Binding-site contacts:
Ligand atom CD2 contacts residue PRO10 of chain 1.A at 2.8 Å (hydrophobic).
Ligand atom OH contacts residue CYS33 of chain 1.A at 3.1 Å (h-bond).
Ligand atom CZ contacts residue ASP30 of chain 1.A at 3.3 Å.
Ligand atom O contacts residue LYS70 of chain 1.A at 3.0 Å.
Ligand atom C contacts residue PRO69 of chain 1.A at 3.4 Å (hydrophobic).
Ligand atom OH contacts residue THR6 of chain 1.A at 2.8 Å (h-bond).
Ligand atom CG contacts residue THR6 of chain 1.A at 3.0 Å.
Ligand atom CE2 contacts residue LYS38 of chain 1.A at 3.0 Å.
Ligand atom N contacts residue LYS70 of chain 1.A at 3.0 Å.
Ligand atom C contacts residue HIS68 of chain 1.A at 3.4 Å.
Ligand atom O contacts residue VAL40 of chain 1.A at 2.9 Å.
Ligand atom CD1 contacts residue THR6 of chain 1.A at 3.0 Å.
Ligand atom CA contacts residue LYS70 of chain 1.A at 3.2 Å.
Ligand atom CE1 contacts residue THR6 of chain 1.A at 2.2 Å.
Ligand atom OH contacts residue SER34 of chain 1.A at 2.7 Å (h-bond).
Ligand atom CD2 contacts residue THR6 of chain 1.A at 3.4 Å.
Ligand atom C contacts residue LYS70 of chain 1.A at 2.9 Å.
Ligand atom CG contacts residue ASP30 of chain 1.A at 3.4 Å.
Ligand atom CD2 contacts residue ARG36 of chain 1.A at 3.1 Å.
Ligand atom OH contacts residue SER9 of chain 1.A at 3.1 Å (h-bond).
Ligand atom CB contacts residue LYS70 of chain 1.A at 3.3 Å.
Ligand atom CD2 contacts residue LYS38 of chain 1.A at 2.5 Å.
Ligand atom OG contacts residue ARG36 of chain 1.A at 2.8 Å (salt-bridge).
Ligand atom C contacts residue VAL40 of chain 1.A at 3.2 Å (hydrophobic).
Ligand atom CE1 contacts residue ASP30 of chain 1.A at 3.3 Å.
Ligand atom CB contacts residue GLN71 of chain 1.A at 3.4 Å.
Ligand atom CD2 contacts residue LYS70 of chain 1.A at 3.4 Å.
Ligand atom CB contacts residue THR6 of chain 1.A at 3.0 Å.
Ligand atom CE2 contacts residue GLY37 of chain 1.A at 3.2 Å.
Ligand atom O contacts residue HIS68 of chain 1.A at 2.7 Å.
Ligand atom CZ contacts residue THR6 of chain 1.A at 2.5 Å.
Ligand atom NE contacts residue ASP30 of chain 1.A at 2.4 Å (salt-bridge).
Ligand atom CE2 contacts residue PRO10 of chain 1.A at 2.6 Å (hydrophobic).
Ligand atom OH contacts residue ASP30 of chain 1.A at 2.9 Å.
Ligand atom O contacts residue LYS70 of chain 1.A at 2.6 Å.
Ligand atom CD contacts residue ASP30 of chain 1.A at 3.1 Å.
Ligand atom CG contacts residue ARG36 of chain 1.A at 3.1 Å.
Ligand atom CB contacts residue ARG36 of chain 1.A at 2.8 Å.
Ligand atom CD2 contacts residue ILE11 of chain 1.A at 2.8 Å (hydrophobic).
Ligand atom CD2 contacts residue HIS68 of chain 1.A at 2.9 Å.

This protein binds this small molecule.
Small molecule (SMILES): CC[C@@H](C(=O)N[C@H](C=O)CC(=O)O)N1COC([C@H](CCC(=O)O)NC(=O)[C@H](CC(C)C)NC(=O)[C@H](CO)NC(=O)[C@H](CO)NC(=O)[C@H](CCC(=O)O)NC(=O)[C@H](Cc2ccc(O)cc2)NC(=O)[C@H](Cc2ccc(O)cc2)NC(=O)[C@H](CCCNC(N)=[NH2+])NC(=O)[C@@H](N)CC2=CNCN2)N2CCC[C@H]2C(=O)N[C@@H](Cc2c[nH]c3ccccc23)C(=O)N[C@@H](Cc2ccc(O)cc2)C1=O

Sequence of chain 1.A:
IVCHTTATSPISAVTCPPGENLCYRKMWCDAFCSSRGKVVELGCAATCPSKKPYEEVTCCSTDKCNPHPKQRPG